Binding-site contacts:
Ligand atom C3 contacts residue ASN205 of chain 1.A at 3.9 Å.
Ligand atom O5 contacts residue ASN167 of chain 1.A at 3.9 Å.
Ligand atom O7 contacts residue ASN205 of chain 1.A at 4.4 Å.
Ligand atom C1 contacts residue ASN205 of chain 1.A at 1.5 Å.
Ligand atom O5 contacts residue ASN205 of chain 1.A at 2.3 Å (h-bond).
Ligand atom C5 contacts residue ASN205 of chain 1.A at 3.6 Å.
Ligand atom O6 contacts residue VAL171 of chain 1.A at 3.5 Å.
Ligand atom C4 contacts residue ASN205 of chain 1.A at 4.3 Å.
Ligand atom C2 contacts residue ASN205 of chain 1.A at 2.7 Å.
Ligand atom O6 contacts residue ASN167 of chain 1.A at 3.5 Å.
Ligand atom N2 contacts residue ASN205 of chain 1.A at 3.2 Å (h-bond).
Ligand atom C7 contacts residue ASN205 of chain 1.A at 4.0 Å.

This protein binds this small molecule.
Small molecule (SMILES): CC(=O)N[C@@H]1[C@@H](O)[C@H](O)[C@@H](CO)O[C@H]1O

Sequence of chain 1.A:
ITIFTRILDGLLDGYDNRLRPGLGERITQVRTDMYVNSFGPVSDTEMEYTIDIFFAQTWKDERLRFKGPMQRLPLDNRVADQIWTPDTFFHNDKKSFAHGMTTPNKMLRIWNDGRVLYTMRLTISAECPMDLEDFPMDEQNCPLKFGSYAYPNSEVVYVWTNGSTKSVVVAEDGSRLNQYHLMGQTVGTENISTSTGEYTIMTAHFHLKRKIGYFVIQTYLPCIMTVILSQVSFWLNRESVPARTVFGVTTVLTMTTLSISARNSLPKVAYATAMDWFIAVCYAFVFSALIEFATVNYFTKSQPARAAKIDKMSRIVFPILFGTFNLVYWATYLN